The protein below binds the small molecule below.
Small molecule (SMILES): Cc1n[nH]c(C)c1Cc1nnc(-c2sc3ccccc3c2OC2CCNCC2)o1

Binding-site contacts:
Ligand atom C15 contacts residue SER309 of chain 1.A at 3.5 Å.
Ligand atom N2 contacts residue LEU384 of chain 1.A at 2.9 Å (h-bond).
Ligand atom C contacts residue PHE79 of chain 1.A at 3.5 Å (hydrophobic).
Ligand atom N4 contacts residue SER293 of chain 1.A at 3.0 Å (h-bond).
Ligand atom C14 contacts residue TYR308 of chain 1.A at 3.6 Å (hydrophobic).
Ligand atom C15 contacts residue VAL382 of chain 1.A at 3.7 Å (hydrophobic).
Ligand atom C17 contacts residue TYR308 of chain 1.A at 3.5 Å (hydrophobic).
Ligand atom C17 contacts residue ASN339 of chain 1.A at 3.6 Å.
Ligand atom C11 contacts residue LEU384 of chain 1.A at 3.2 Å (hydrophobic).
Ligand atom C16 contacts residue ASN339 of chain 1.A at 3.6 Å.
Ligand atom C14 contacts residue LEU341 of chain 1.A at 3.5 Å (hydrophobic).
Ligand atom N3 contacts residue SER293 of chain 1.A at 3.6 Å.
Ligand atom C10 contacts residue PHE79 of chain 1.A at 3.6 Å (hydrophobic).
Ligand atom C1 contacts residue PHE79 of chain 1.A at 3.3 Å (hydrophobic).
Ligand atom C16 contacts residue SER309 of chain 1.A at 3.6 Å.
Ligand atom O1 contacts residue LEU362 of chain 1.A at 3.7 Å.
Ligand atom C16 contacts residue TYR308 of chain 1.A at 3.7 Å (hydrophobic).
Ligand atom N3 contacts residue TYR308 of chain 1.A at 3.7 Å.
Ligand atom C12 contacts residue LEU383 of chain 1.A at 3.2 Å (hydrophobic).
Ligand atom C9 contacts residue TYR81 of chain 1.A at 3.6 Å (hydrophobic).
Ligand atom C13 contacts residue TYR308 of chain 1.A at 3.3 Å (hydrophobic).
Ligand atom C20 contacts residue HIS187 of chain 1.A at 3.5 Å.
Ligand atom C14 contacts residue TYR289 of chain 1.A at 3.4 Å (hydrophobic).
Ligand atom S contacts residue TYR185 of chain 1.A at 3.5 Å.
Ligand atom C18 contacts residue TYR308 of chain 1.A at 3.3 Å (hydrophobic).
Ligand atom N4 contacts residue PHE79 of chain 1.A at 3.4 Å.
Ligand atom C11 contacts residue NH41 of chain 1.I at 3.3 Å.
Ligand atom N2 contacts residue NH41 of chain 1.I at 3.2 Å (h-bond).
Ligand atom C12 contacts residue LEU384 of chain 1.A at 3.5 Å (hydrophobic).
Ligand atom C9 contacts residue LEU384 of chain 1.A at 3.6 Å (hydrophobic).
Ligand atom C contacts residue ASP72 of chain 1.A at 3.6 Å.
Ligand atom C10 contacts residue TYR81 of chain 1.A at 3.5 Å (hydrophobic).
Ligand atom S contacts residue TYR308 of chain 1.A at 3.5 Å.
Ligand atom C4 contacts residue PHE79 of chain 1.A at 3.5 Å (hydrophobic).
Ligand atom C12 contacts residue TYR289 of chain 1.A at 3.4 Å (hydrophobic).
Ligand atom C5 contacts residue TYR185 of chain 1.A at 3.7 Å (hydrophobic).
Ligand atom N contacts residue PHE79 of chain 1.A at 3.5 Å.
Ligand atom C11 contacts residue THR171 of chain 1.A at 3.4 Å.
Ligand atom C8 contacts residue TYR289 of chain 1.A at 3.3 Å (hydrophobic).
Ligand atom C17 contacts residue ALA340 of chain 1.A at 3.6 Å (hydrophobic).

Sequence of chain 1.A:
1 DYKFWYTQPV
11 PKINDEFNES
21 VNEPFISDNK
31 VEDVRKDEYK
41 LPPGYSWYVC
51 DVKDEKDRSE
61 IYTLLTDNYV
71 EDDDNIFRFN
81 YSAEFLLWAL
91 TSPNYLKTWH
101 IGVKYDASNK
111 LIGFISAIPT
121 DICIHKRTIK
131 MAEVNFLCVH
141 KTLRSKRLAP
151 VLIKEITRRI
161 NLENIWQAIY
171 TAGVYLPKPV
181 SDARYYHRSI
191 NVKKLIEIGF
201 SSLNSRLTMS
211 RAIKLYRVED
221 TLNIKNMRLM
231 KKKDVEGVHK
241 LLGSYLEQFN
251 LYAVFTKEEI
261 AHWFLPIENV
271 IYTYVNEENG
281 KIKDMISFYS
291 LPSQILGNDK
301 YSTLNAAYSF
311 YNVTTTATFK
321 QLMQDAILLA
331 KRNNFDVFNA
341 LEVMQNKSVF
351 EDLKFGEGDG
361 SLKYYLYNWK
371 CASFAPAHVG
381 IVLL